The protein below binds the small molecule below.
Small molecule (SMILES): CC(=O)N[C@@H]1[C@@H](O)[C@H](O)[C@@H](CO)O[C@H]1O

Sequence of chain 1.C:
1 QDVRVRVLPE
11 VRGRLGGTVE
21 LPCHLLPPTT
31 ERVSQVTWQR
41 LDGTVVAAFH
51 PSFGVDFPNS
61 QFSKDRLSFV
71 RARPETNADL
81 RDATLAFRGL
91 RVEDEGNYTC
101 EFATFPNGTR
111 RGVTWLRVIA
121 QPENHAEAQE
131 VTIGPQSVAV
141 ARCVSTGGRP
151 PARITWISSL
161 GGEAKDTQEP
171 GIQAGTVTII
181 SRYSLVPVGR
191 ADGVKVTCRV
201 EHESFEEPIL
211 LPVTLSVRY

Binding-site contacts:
Ligand atom C8 contacts residue ARG110 of chain 1.C at 3.1 Å.
Ligand atom O5 contacts residue ASN107 of chain 1.C at 2.3 Å (h-bond).
Ligand atom C6 contacts residue ASN107 of chain 1.C at 4.2 Å.
Ligand atom C5 contacts residue ASN107 of chain 1.C at 3.6 Å.
Ligand atom N2 contacts residue ARG110 of chain 1.C at 3.9 Å.
Ligand atom C1 contacts residue ASN107 of chain 1.C at 1.5 Å.
Ligand atom C7 contacts residue ASN107 of chain 1.C at 4.0 Å.
Ligand atom O7 contacts residue GLU31 of chain 1.C at 4.2 Å.
Ligand atom O3 contacts residue THR30 of chain 1.C at 3.6 Å (h-bond).
Ligand atom C8 contacts residue ASN107 of chain 1.C at 4.3 Å.
Ligand atom C3 contacts residue ASN107 of chain 1.C at 4.0 Å.
Ligand atom O7 contacts residue ARG110 of chain 1.C at 3.0 Å (salt-bridge).
Ligand atom O6 contacts residue ASN107 of chain 1.C at 4.3 Å.
Ligand atom C2 contacts residue ASN107 of chain 1.C at 2.8 Å.
Ligand atom O3 contacts residue GLU31 of chain 1.C at 4.4 Å.
Ligand atom C8 contacts residue GLU31 of chain 1.C at 2.6 Å.
Ligand atom C7 contacts residue ARG110 of chain 1.C at 3.1 Å.
Ligand atom C8 contacts residue THR104 of chain 1.C at 4.0 Å.
Ligand atom N2 contacts residue ASN107 of chain 1.C at 3.3 Å.
Ligand atom C7 contacts residue GLU31 of chain 1.C at 3.5 Å.
Ligand atom C4 contacts residue ASN107 of chain 1.C at 4.4 Å.
Ligand atom N2 contacts residue GLU31 of chain 1.C at 4.1 Å.